Sequence of chain 2.A:
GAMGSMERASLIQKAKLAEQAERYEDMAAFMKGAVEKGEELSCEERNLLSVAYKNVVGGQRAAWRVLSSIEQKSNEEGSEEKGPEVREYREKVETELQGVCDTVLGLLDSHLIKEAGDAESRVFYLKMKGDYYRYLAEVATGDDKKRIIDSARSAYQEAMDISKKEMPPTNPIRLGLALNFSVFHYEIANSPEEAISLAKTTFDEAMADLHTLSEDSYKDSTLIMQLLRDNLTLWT

A small-molecule ligand and the protein it binds are described below.
Small molecule (SMILES): CC(C)[C@H](NC(=O)[C@@H](NC(=O)[C@H](C)NC(=O)[C@@H]1CCCN1C(=O)[C@@H](N)Cc1ccccc1)[C@@H](C)OP(=O)(O)O)C(=O)O

Binding-site contacts:
Ligand atom CA contacts residue ASN180 of chain 2.A at 3.2 Å.
Ligand atom O contacts residue LYS127 of chain 2.A at 2.8 Å (salt-bridge).
Ligand atom CB contacts residue ASN231 of chain 2.A at 3.5 Å.
Ligand atom O contacts residue LEU179 of chain 2.A at 3.5 Å.
Ligand atom CG2 contacts residue ARG134 of chain 2.A at 3.9 Å.
Ligand atom CG2 contacts residue GLY176 of chain 2.A at 3.5 Å.
Ligand atom CA contacts residue LEU179 of chain 2.A at 3.8 Å (hydrophobic).
Ligand atom CB contacts residue ASN180 of chain 2.A at 3.2 Å.
Ligand atom P contacts residue ARG61 of chain 2.A at 3.6 Å.
Ligand atom CG2 contacts residue VAL183 of chain 2.A at 3.7 Å (hydrophobic).
Ligand atom CB contacts residue TRP235 of chain 2.A at 3.9 Å (hydrophobic).
Ligand atom N contacts residue ASN180 of chain 2.A at 3.0 Å (h-bond).
Ligand atom O3P contacts residue TYR135 of chain 2.A at 2.6 Å (h-bond).
Ligand atom O contacts residue ASN180 of chain 2.A at 2.9 Å (h-bond).
Ligand atom O3P contacts residue ARG134 of chain 2.A at 2.8 Å (salt-bridge).
Ligand atom CB contacts residue N1R1 of chain 2.F at 3.9 Å.
Ligand atom O contacts residue LYS54 of chain 2.A at 3.5 Å (salt-bridge).
Ligand atom N contacts residue ASN231 of chain 2.A at 2.9 Å (h-bond).
Ligand atom CG2 contacts residue N1R1 of chain 2.F at 3.8 Å.
Ligand atom OXT contacts residue LYS54 of chain 2.A at 3.6 Å.
Ligand atom P contacts residue TYR135 of chain 2.A at 3.8 Å.
Ligand atom CA contacts residue ASN231 of chain 2.A at 3.8 Å.
Ligand atom CG contacts residue VAL183 of chain 2.A at 3.8 Å (hydrophobic).
Ligand atom C contacts residue ASN231 of chain 2.A at 3.7 Å.
Ligand atom P contacts residue ARG134 of chain 2.A at 3.8 Å.
Ligand atom CB contacts residue ASN231 of chain 2.A at 3.6 Å.
Ligand atom OXT contacts residue N1R1 of chain 2.F at 3.5 Å.
Ligand atom O2P contacts residue ARG61 of chain 2.A at 3.0 Å (salt-bridge).
Ligand atom CG1 contacts residue LEU227 of chain 2.A at 3.6 Å (hydrophobic).
Ligand atom O contacts residue ASN231 of chain 2.A at 3.0 Å (h-bond).
Ligand atom CA contacts residue ASN231 of chain 2.A at 3.5 Å.
Ligand atom O1P contacts residue ARG61 of chain 2.A at 2.9 Å (salt-bridge).
Ligand atom O1P contacts residue LYS54 of chain 2.A at 3.5 Å (salt-bridge).
Ligand atom C contacts residue LYS127 of chain 2.A at 3.8 Å.
Ligand atom O2P contacts residue ARG134 of chain 2.A at 2.8 Å (salt-bridge).
Ligand atom C contacts residue ASN180 of chain 2.A at 3.6 Å.
Ligand atom CG1 contacts residue LEU179 of chain 2.A at 3.8 Å (hydrophobic).
Ligand atom CG2 contacts residue ASN180 of chain 2.A at 3.7 Å.
Ligand atom CB contacts residue ARG65 of chain 2.A at 3.6 Å.
Ligand atom O contacts residue VAL183 of chain 2.A at 3.5 Å.